Binding-site contacts:
Ligand atom N4 contacts residue MET267 of chain 1.B at 3.4 Å.
Ligand atom C6 contacts residue MET267 of chain 1.B at 3.5 Å (hydrophobic).
Ligand atom C16 contacts residue GLN280 of chain 1.B at 3.2 Å.
Ligand atom C14 contacts residue PHE250 of chain 1.B at 3.6 Å (hydrophobic).
Ligand atom C19 contacts residue PHE250 of chain 1.B at 3.3 Å (hydrophobic).
Ligand atom C5 contacts residue MET267 of chain 1.B at 3.6 Å (hydrophobic).
Ligand atom C10 contacts residue GLY279 of chain 1.B at 3.3 Å.
Ligand atom O23 contacts residue ILE246 of chain 1.B at 3.2 Å.
Ligand atom N9 contacts residue PHE283 of chain 1.B at 3.6 Å.
Ligand atom C22 contacts residue MET267 of chain 1.B at 3.5 Å (hydrophobic).
Ligand atom C27 contacts residue PRO266 of chain 1.B at 3.5 Å (hydrophobic).
Ligand atom C18 contacts residue PHE283 of chain 1.B at 3.5 Å (hydrophobic).
Ligand atom C19 contacts residue GLN280 of chain 1.B at 3.2 Å.
Ligand atom C10 contacts residue TYR247 of chain 1.B at 3.4 Å (hydrophobic).
Ligand atom C26 contacts residue VAL232 of chain 1.B at 3.1 Å (hydrophobic).
Ligand atom C20 contacts residue ILE246 of chain 1.B at 3.4 Å (hydrophobic).
Ligand atom C20 contacts residue GLN280 of chain 1.B at 3.0 Å.
Ligand atom N2 contacts residue GLY279 of chain 1.B at 3.2 Å.
Ligand atom C3 contacts residue GLY279 of chain 1.B at 3.3 Å.
Ligand atom C13 contacts residue MET267 of chain 1.B at 3.5 Å (hydrophobic).
Ligand atom C1 contacts residue GLY279 of chain 1.B at 3.5 Å.
Ligand atom C13 contacts residue PHE250 of chain 1.B at 3.4 Å (hydrophobic).
Ligand atom N4 contacts residue TYR247 of chain 1.B at 2.5 Å (h-bond).
Ligand atom O12 contacts residue PHE283 of chain 1.B at 3.1 Å.
Ligand atom C21 contacts residue PHE283 of chain 1.B at 3.5 Å (hydrophobic).
Ligand atom C27 contacts residue GLU275 of chain 1.B at 3.3 Å.
Ligand atom C28 contacts residue LYS272 of chain 1.B at 3.5 Å.
Ligand atom N4 contacts residue GLY279 of chain 1.B at 3.6 Å.
Ligand atom C24 contacts residue PHE283 of chain 1.B at 3.6 Å (hydrophobic).
Ligand atom C28 contacts residue GLU275 of chain 1.B at 3.6 Å.
Ligand atom C3 contacts residue TYR247 of chain 1.B at 3.4 Å (hydrophobic).
Ligand atom C19 contacts residue TYR247 of chain 1.B at 3.5 Å (hydrophobic).
Ligand atom N7 contacts residue MET267 of chain 1.B at 3.6 Å (h-bond).
Ligand atom C14 contacts residue GLN280 of chain 1.B at 3.6 Å.
Ligand atom C8 contacts residue MET267 of chain 1.B at 3.4 Å (hydrophobic).
Ligand atom C3 contacts residue MET267 of chain 1.B at 3.6 Å (hydrophobic).
Ligand atom C17 contacts residue PRO266 of chain 1.B at 3.5 Å (hydrophobic).
Ligand atom C8 contacts residue TYR247 of chain 1.B at 3.5 Å (hydrophobic).
Ligand atom C21 contacts residue GLN280 of chain 1.B at 3.6 Å.
Ligand atom C17 contacts residue MET267 of chain 1.B at 3.6 Å (hydrophobic).

Sequence of chain 1.B:
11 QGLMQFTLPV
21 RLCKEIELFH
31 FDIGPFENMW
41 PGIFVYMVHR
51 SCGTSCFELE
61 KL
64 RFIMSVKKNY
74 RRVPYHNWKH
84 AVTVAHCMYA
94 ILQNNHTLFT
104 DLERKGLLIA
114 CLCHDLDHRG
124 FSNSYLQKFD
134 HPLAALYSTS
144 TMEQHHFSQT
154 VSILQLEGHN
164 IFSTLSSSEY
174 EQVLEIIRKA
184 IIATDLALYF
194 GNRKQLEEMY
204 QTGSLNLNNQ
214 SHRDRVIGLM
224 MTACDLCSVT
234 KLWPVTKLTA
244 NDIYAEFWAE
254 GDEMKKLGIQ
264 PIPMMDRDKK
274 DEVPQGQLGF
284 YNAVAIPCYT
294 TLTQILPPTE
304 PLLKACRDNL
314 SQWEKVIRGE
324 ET

This protein binds this small molecule.
Small molecule (SMILES): COc1ccc(CN(Cc2nc3ccccc3c(=O)[nH]2)C(=O)Nc2ccccc2)cc1